The protein below binds the small molecule below.
Small molecule (SMILES): CC(=O)N[C@@H]1[C@@H](O)[C@H](O)[C@@H](CO)O[C@H]1O

Sequence of chain 1.B:
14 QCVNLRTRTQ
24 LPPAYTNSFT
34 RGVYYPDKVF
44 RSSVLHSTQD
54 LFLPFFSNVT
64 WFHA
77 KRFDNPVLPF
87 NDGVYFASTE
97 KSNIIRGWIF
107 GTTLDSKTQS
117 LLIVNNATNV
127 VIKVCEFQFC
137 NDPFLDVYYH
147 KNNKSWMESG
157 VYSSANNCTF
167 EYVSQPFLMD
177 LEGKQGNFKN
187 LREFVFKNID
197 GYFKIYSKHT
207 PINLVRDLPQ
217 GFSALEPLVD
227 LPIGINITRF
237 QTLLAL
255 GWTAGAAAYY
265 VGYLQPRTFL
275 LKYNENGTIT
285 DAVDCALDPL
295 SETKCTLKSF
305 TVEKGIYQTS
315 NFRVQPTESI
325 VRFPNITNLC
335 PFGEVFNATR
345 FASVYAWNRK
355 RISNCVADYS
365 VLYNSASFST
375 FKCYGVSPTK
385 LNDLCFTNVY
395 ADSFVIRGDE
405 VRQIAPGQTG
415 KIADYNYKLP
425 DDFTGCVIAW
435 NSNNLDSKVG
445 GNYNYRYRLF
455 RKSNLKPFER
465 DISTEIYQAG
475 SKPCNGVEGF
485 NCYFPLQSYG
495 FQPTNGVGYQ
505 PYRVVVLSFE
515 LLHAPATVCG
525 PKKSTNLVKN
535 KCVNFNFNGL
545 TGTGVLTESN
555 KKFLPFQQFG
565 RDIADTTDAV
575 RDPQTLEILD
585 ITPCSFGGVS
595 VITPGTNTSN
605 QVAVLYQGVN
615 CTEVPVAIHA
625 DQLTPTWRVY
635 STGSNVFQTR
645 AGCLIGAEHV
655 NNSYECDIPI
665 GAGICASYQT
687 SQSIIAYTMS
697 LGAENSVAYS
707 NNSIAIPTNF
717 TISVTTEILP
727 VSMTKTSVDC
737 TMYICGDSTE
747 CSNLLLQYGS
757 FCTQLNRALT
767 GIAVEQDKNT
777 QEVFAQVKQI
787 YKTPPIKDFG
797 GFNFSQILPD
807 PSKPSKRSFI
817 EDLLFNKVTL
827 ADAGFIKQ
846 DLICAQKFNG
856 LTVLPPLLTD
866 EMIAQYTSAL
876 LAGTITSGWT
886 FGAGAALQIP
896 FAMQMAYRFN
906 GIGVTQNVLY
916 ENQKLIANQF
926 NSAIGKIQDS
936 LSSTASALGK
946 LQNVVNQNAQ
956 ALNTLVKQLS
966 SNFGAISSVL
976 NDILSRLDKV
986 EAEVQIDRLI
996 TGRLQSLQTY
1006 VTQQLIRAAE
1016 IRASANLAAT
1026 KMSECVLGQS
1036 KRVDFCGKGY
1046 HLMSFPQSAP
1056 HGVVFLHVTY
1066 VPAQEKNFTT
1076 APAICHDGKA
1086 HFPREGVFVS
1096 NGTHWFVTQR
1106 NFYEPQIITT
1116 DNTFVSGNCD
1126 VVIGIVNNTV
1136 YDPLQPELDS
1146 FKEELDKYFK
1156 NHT

Sequence of chain 1.C:
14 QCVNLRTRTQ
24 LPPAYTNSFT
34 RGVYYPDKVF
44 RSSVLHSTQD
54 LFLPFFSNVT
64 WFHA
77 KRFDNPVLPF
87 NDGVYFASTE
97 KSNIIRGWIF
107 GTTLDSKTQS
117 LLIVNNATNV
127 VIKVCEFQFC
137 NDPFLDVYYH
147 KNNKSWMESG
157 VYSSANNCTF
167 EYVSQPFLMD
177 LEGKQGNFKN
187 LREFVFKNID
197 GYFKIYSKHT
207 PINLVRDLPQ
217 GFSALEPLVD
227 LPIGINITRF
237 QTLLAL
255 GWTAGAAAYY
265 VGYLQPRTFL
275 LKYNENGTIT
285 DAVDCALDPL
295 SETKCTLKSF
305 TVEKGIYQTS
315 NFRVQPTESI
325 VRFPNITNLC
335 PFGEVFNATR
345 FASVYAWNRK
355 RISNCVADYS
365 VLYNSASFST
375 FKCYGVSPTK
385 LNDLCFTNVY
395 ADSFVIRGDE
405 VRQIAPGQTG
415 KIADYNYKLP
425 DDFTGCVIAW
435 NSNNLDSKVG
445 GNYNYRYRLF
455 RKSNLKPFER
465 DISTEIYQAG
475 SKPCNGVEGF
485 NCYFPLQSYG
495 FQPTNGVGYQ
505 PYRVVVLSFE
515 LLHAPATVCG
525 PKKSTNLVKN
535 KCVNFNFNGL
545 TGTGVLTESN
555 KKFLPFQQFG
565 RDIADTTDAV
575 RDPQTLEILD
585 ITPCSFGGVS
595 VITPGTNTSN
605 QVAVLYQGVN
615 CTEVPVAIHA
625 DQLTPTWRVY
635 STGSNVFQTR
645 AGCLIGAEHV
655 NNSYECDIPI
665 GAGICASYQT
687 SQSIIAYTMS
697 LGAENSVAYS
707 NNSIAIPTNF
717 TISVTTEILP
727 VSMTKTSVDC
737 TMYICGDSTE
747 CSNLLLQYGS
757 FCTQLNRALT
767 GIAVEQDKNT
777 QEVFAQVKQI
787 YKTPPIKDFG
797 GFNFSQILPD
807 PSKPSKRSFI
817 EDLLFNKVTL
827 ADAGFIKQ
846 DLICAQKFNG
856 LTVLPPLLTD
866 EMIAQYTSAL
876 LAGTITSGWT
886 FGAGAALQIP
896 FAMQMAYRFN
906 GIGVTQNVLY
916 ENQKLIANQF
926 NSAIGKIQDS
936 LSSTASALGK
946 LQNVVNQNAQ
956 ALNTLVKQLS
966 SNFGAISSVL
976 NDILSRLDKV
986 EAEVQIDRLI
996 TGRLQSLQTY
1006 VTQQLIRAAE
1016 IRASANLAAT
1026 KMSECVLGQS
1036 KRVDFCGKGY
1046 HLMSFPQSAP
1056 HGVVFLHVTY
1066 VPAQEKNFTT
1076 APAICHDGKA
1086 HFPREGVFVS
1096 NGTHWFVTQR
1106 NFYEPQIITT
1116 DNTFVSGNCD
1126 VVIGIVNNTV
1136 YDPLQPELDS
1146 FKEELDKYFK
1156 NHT

Binding-site contacts:
Ligand atom C8 contacts residue ILE1128 of chain 1.B at 4.2 Å (hydrophobic).
Ligand atom O7 contacts residue ASN707 of chain 1.B at 3.2 Å (h-bond).
Ligand atom C8 contacts residue GLY1129 of chain 1.B at 3.4 Å.
Ligand atom O5 contacts residue ASP794 of chain 1.C at 3.7 Å.
Ligand atom C1 contacts residue ASP794 of chain 1.C at 3.7 Å.
Ligand atom O5 contacts residue ASN707 of chain 1.B at 2.3 Å (h-bond).
Ligand atom C5 contacts residue ASN707 of chain 1.B at 3.7 Å.
Ligand atom C4 contacts residue ASN707 of chain 1.B at 4.2 Å.
Ligand atom O7 contacts residue ILE1128 of chain 1.B at 4.5 Å.
Ligand atom C2 contacts residue ASP794 of chain 1.C at 4.0 Å.
Ligand atom C7 contacts residue ASN707 of chain 1.B at 3.3 Å.
Ligand atom C1 contacts residue ASN707 of chain 1.B at 1.4 Å.
Ligand atom N2 contacts residue ASN707 of chain 1.B at 3.0 Å (h-bond).
Ligand atom O7 contacts residue ASP794 of chain 1.C at 3.8 Å.
Ligand atom C2 contacts residue ASN707 of chain 1.B at 2.5 Å.
Ligand atom C3 contacts residue ASN707 of chain 1.B at 3.8 Å.